Sequence of chain 2.B:
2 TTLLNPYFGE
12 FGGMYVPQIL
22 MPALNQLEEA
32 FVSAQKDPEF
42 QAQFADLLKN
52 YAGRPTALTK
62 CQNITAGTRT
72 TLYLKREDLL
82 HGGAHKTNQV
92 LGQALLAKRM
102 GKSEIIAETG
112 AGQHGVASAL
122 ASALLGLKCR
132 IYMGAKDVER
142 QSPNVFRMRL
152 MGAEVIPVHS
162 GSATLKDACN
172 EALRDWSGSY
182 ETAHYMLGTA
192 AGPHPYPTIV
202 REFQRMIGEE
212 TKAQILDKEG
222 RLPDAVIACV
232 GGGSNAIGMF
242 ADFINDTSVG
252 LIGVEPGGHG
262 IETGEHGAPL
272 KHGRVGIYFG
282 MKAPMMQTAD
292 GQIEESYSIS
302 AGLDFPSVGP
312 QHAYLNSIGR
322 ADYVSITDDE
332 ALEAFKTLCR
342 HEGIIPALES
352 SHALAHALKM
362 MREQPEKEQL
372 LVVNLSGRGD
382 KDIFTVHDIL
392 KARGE

Binding-site contacts:
Ligand atom C14 contacts residue THR183 of chain 2.A at 3.6 Å.
Ligand atom O18 contacts residue GLY234 of chain 2.A at 2.9 Å (h-bond).
Ligand atom F11 contacts residue PRO18 of chain 2.B at 3.4 Å.
Ligand atom O7 contacts residue ALA129 of chain 2.A at 3.6 Å.
Ligand atom C3 contacts residue LEU100 of chain 2.A at 3.8 Å (hydrophobic).
Ligand atom O20 contacts residue GLY184 of chain 2.A at 3.6 Å.
Ligand atom O19 contacts residue PHE212 of chain 2.A at 3.4 Å.
Ligand atom O20 contacts residue SER235 of chain 2.A at 2.6 Å (h-bond).
Ligand atom C6 contacts residue PHE212 of chain 2.A at 3.8 Å (hydrophobic).
Ligand atom P17 contacts residue GLY213 of chain 2.A at 3.7 Å.
Ligand atom O18 contacts residue SER235 of chain 2.A at 3.5 Å (h-bond).
Ligand atom F11 contacts residue ALA129 of chain 2.A at 3.3 Å.
Ligand atom O22 contacts residue TYR175 of chain 2.A at 2.7 Å (h-bond).
Ligand atom O19 contacts residue GLY184 of chain 2.A at 2.8 Å (h-bond).
Ligand atom O7 contacts residue PHE212 of chain 2.A at 3.7 Å.
Ligand atom C1 contacts residue PHE212 of chain 2.A at 3.6 Å (hydrophobic).
Ligand atom O7 contacts residue ALA59 of chain 2.A at 3.4 Å.
Ligand atom O20 contacts residue THR183 of chain 2.A at 3.5 Å.
Ligand atom C3 contacts residue LEU127 of chain 2.A at 3.7 Å (hydrophobic).
Ligand atom C2 contacts residue PHE212 of chain 2.A at 3.6 Å (hydrophobic).
Ligand atom F9F contacts residue LEU127 of chain 2.A at 3.5 Å.
Ligand atom P17 contacts residue SER235 of chain 2.A at 3.7 Å.
Ligand atom O16 contacts residue THR183 of chain 2.A at 3.7 Å.
Ligand atom O21 contacts residue LEU100 of chain 2.A at 3.3 Å.
Ligand atom C4 contacts residue LEU100 of chain 2.A at 3.5 Å (hydrophobic).
Ligand atom F9F contacts residue ILE153 of chain 2.A at 3.6 Å.
Ligand atom S12 contacts residue TYR175 of chain 2.A at 3.7 Å.
Ligand atom C5 contacts residue LEU100 of chain 2.A at 3.6 Å (hydrophobic).
Ligand atom C5 contacts residue THR183 of chain 2.A at 3.7 Å.
Ligand atom O20 contacts residue ILE64 of chain 2.A at 3.5 Å.
Ligand atom O19 contacts residue THR183 of chain 2.A at 3.7 Å.
Ligand atom O16 contacts residue PHE212 of chain 2.A at 3.7 Å.
Ligand atom O21 contacts residue PHE22 of chain 2.A at 3.2 Å.
Ligand atom O19 contacts residue GLY213 of chain 2.A at 2.7 Å (h-bond).
Ligand atom C3 contacts residue TYR175 of chain 2.A at 3.4 Å (hydrophobic).
Ligand atom O22 contacts residue ILE232 of chain 2.A at 3.7 Å.
Ligand atom O20 contacts residue GLY234 of chain 2.A at 3.7 Å.
Ligand atom C14 contacts residue TYR175 of chain 2.A at 3.4 Å (hydrophobic).
Ligand atom O21 contacts residue GLU49 of chain 2.A at 3.4 Å.
Ligand atom F9F contacts residue ALA129 of chain 2.A at 3.4 Å.

Sequence of chain 2.A:
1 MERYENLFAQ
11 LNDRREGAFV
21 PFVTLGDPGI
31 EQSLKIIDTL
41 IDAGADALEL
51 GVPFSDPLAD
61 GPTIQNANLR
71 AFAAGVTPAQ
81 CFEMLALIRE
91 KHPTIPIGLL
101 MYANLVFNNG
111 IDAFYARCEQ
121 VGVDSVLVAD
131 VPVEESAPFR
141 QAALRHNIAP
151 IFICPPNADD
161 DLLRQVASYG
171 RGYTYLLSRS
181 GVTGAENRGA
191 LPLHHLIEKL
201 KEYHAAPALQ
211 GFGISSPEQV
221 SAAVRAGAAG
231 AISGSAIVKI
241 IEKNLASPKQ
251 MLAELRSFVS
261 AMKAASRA

A protein and the small-molecule ligand that binds it are described below.
Small molecule (SMILES): O=P(O)(O)OCCNS(=O)(=O)c1ccc(OC(F)(F)F)cc1